The small molecule below binds the protein below.
Small molecule (SMILES): CC[C@H]1OC(=O)[C@H](C)[C@@H](OC(=O)c2ccccc2CN(C)C)[C@@H](C)C[C@@H](C)C(=O)/C=C/[C@H]1C

Sequence of chain 1.B:
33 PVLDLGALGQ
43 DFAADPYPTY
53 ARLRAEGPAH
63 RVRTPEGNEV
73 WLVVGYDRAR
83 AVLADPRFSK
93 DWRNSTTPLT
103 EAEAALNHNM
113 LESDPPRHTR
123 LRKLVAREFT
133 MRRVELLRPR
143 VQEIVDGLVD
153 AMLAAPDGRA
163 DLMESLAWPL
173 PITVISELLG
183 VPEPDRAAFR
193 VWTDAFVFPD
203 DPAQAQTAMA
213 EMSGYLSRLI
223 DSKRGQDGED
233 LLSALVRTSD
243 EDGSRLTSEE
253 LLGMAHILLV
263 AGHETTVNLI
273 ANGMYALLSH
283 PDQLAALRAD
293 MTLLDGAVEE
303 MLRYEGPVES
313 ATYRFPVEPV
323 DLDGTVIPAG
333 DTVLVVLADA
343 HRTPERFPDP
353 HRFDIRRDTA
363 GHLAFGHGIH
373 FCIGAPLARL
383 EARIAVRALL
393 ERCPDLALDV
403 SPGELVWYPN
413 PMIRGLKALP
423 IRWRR

Binding-site contacts:
Ligand atom C4 contacts residue ALA263 of chain 1.B at 4.2 Å (hydrophobic).
Ligand atom C23 contacts residue VAL262 of chain 1.B at 3.6 Å (hydrophobic).
Ligand atom C25 contacts residue PHE198 of chain 1.B at 3.6 Å (hydrophobic).
Ligand atom C20 contacts residue TRP94 of chain 1.B at 3.9 Å (hydrophobic).
Ligand atom C9 contacts residue LEU113 of chain 1.B at 4.0 Å (hydrophobic).
Ligand atom C9 contacts residue THR314 of chain 1.B at 4.0 Å.
Ligand atom C15 contacts residue TRP94 of chain 1.B at 4.0 Å (hydrophobic).
Ligand atom O1 contacts residue ILE259 of chain 1.B at 3.7 Å.
Ligand atom C16 contacts residue GLU105 of chain 1.B at 3.8 Å.
Ligand atom C6 contacts residue ALA263 of chain 1.B at 3.8 Å (hydrophobic).
Ligand atom C6 contacts residue HEM1 of chain 1.E at 3.4 Å.
Ligand atom C20 contacts residue GLU114 of chain 1.B at 3.2 Å.
Ligand atom C3 contacts residue THR314 of chain 1.B at 4.0 Å.
Ligand atom C19 contacts residue LEU108 of chain 1.B at 3.3 Å (hydrophobic).
Ligand atom O1 contacts residue VAL262 of chain 1.B at 3.6 Å.
Ligand atom O contacts residue THR314 of chain 1.B at 3.7 Å.
Ligand atom C24 contacts residue VAL262 of chain 1.B at 4.2 Å (hydrophobic).
Ligand atom C17 contacts residue GLU114 of chain 1.B at 4.0 Å.
Ligand atom C20 contacts residue GLU105 of chain 1.B at 3.9 Å.
Ligand atom C19 contacts residue GLU105 of chain 1.B at 3.7 Å.
Ligand atom C24 contacts residue PHE198 of chain 1.B at 4.0 Å (hydrophobic).
Ligand atom C18 contacts residue GLU105 of chain 1.B at 4.1 Å.
Ligand atom N contacts residue GLU114 of chain 1.B at 3.0 Å (salt-bridge).
Ligand atom C5 contacts residue LEU113 of chain 1.B at 3.9 Å (hydrophobic).
Ligand atom O3 contacts residue HIS258 of chain 1.B at 3.9 Å.
Ligand atom C1 contacts residue THR267 of chain 1.B at 4.2 Å.
Ligand atom C6 contacts residue THR267 of chain 1.B at 3.7 Å.
Ligand atom C19 contacts residue ASN109 of chain 1.B at 3.4 Å.
Ligand atom C12 contacts residue GLU114 of chain 1.B at 3.8 Å.
Ligand atom C20 contacts residue ASN109 of chain 1.B at 3.0 Å.
Ligand atom C26 contacts residue VAL262 of chain 1.B at 4.1 Å (hydrophobic).
Ligand atom N contacts residue GLU105 of chain 1.B at 4.1 Å.
Ligand atom O contacts residue LEU113 of chain 1.B at 4.2 Å.
Ligand atom O4 contacts residue GLU266 of chain 1.B at 3.6 Å.
Ligand atom N contacts residue ASN109 of chain 1.B at 3.8 Å.
Ligand atom C2 contacts residue THR267 of chain 1.B at 3.9 Å.
Ligand atom C19 contacts residue GLU114 of chain 1.B at 3.2 Å.
Ligand atom C20 contacts residue LEU101 of chain 1.B at 3.8 Å (hydrophobic).
Ligand atom C11 contacts residue GLU114 of chain 1.B at 3.8 Å.
Ligand atom O3 contacts residue GLU114 of chain 1.B at 3.7 Å.